Binding-site contacts:
Ligand atom C contacts residue TYR7 of chain 1.A at 3.3 Å (hydrophobic).
Ligand atom N contacts residue ASP77 of chain 1.A at 2.8 Å (salt-bridge).
Ligand atom OXT contacts residue TYR84 of chain 1.A at 2.7 Å (h-bond).
Ligand atom N contacts residue TYR159 of chain 1.A at 3.5 Å.
Ligand atom CA contacts residue TYR171 of chain 1.A at 3.6 Å (hydrophobic).
Ligand atom OXT contacts residue THR143 of chain 1.A at 2.6 Å (h-bond).
Ligand atom CG1 contacts residue TYR116 of chain 1.A at 3.4 Å (hydrophobic).
Ligand atom O contacts residue GLN155 of chain 1.A at 3.0 Å (h-bond).
Ligand atom N contacts residue TYR7 of chain 1.A at 2.9 Å (h-bond).
Ligand atom CG contacts residue LYS66 of chain 1.A at 3.4 Å.
Ligand atom O contacts residue TYR7 of chain 1.A at 3.5 Å.
Ligand atom O contacts residue HIS70 of chain 1.A at 3.1 Å.
Ligand atom CB contacts residue SO41 of chain 1.P at 3.5 Å.
Ligand atom N contacts residue GLU63 of chain 1.A at 2.9 Å (salt-bridge).
Ligand atom C contacts residue TYR84 of chain 1.A at 3.6 Å (hydrophobic).
Ligand atom CD1 contacts residue MET45 of chain 1.A at 3.4 Å (hydrophobic).
Ligand atom C contacts residue THR143 of chain 1.A at 3.6 Å.
Ligand atom CB contacts residue TYR99 of chain 1.A at 3.4 Å (hydrophobic).
Ligand atom CA contacts residue TYR7 of chain 1.A at 3.3 Å (hydrophobic).
Ligand atom CG contacts residue GLU63 of chain 1.A at 3.5 Å.
Ligand atom O contacts residue LYS66 of chain 1.A at 3.0 Å (salt-bridge).
Ligand atom O contacts residue LYS146 of chain 1.A at 3.0 Å (salt-bridge).
Ligand atom O contacts residue TRP147 of chain 1.A at 2.9 Å (h-bond).
Ligand atom CB contacts residue TRP167 of chain 1.A at 3.6 Å (hydrophobic).
Ligand atom C contacts residue ASP77 of chain 1.A at 3.5 Å.
Ligand atom CD2 contacts residue TYR99 of chain 1.A at 3.3 Å (hydrophobic).
Ligand atom CB contacts residue GLU63 of chain 1.A at 3.4 Å.
Ligand atom CG contacts residue SO41 of chain 1.P at 3.5 Å.
Ligand atom N contacts residue TYR171 of chain 1.A at 2.8 Å (h-bond).
Ligand atom N contacts residue TYR99 of chain 1.A at 3.1 Å (h-bond).
Ligand atom NE1 contacts residue GLN155 of chain 1.A at 2.9 Å (h-bond).
Ligand atom CG2 contacts residue ASP77 of chain 1.A at 3.6 Å.
Ligand atom O contacts residue TYR159 of chain 1.A at 2.7 Å (h-bond).
Ligand atom OXT contacts residue LYS146 of chain 1.A at 3.5 Å (salt-bridge).
Ligand atom ND2 contacts residue SO41 of chain 1.P at 2.8 Å (h-bond).
Ligand atom CA contacts residue ASP77 of chain 1.A at 3.2 Å.
Ligand atom CD2 contacts residue PHE9 of chain 1.A at 3.6 Å (hydrophobic).
Ligand atom CE2 contacts residue GLN155 of chain 1.A at 3.6 Å.
Ligand atom O contacts residue TRP147 of chain 1.A at 3.4 Å.
Ligand atom CD1 contacts residue GLU63 of chain 1.A at 3.0 Å.

The protein below binds the small molecule below.
Small molecule (SMILES): CSCC[C@H](NC(=O)[C@@H]1CCCN1C(=O)CNC(=O)[C@H](CC(N)=O)NC(=O)[C@H](CC1=c2ccccc2=NC1)NC(=O)[C@H](CC(C)C)NC(=O)[C@@H](N)CC(C)C)C(=O)N[C@@H](C)C(=O)N[C@H](C(=O)O)C(C)C

Sequence of chain 1.A:
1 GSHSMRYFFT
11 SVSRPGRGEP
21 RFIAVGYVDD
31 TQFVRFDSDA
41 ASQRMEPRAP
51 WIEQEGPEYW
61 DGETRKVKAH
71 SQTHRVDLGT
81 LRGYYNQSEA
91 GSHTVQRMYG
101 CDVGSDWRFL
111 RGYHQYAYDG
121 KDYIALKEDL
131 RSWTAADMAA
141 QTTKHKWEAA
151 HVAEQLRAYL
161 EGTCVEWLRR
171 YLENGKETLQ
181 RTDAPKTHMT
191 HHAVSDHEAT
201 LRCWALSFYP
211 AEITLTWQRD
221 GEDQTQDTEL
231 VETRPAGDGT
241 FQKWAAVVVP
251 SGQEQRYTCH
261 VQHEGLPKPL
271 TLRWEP